Binding-site contacts:
Ligand atom C4' contacts residue ASP222 of chain 1.B at 3.8 Å.
Ligand atom C1D contacts residue GLY292 of chain 1.B at 3.5 Å.
Ligand atom O1D contacts residue VAL293 of chain 1.B at 3.6 Å.
Ligand atom O4' contacts residue ILE268 of chain 1.B at 3.6 Å.
Ligand atom O5D contacts residue VAL202 of chain 1.B at 3.2 Å.
Ligand atom O2B contacts residue GLY200 of chain 1.B at 3.4 Å.
Ligand atom C3' contacts residue ASP222 of chain 1.B at 3.5 Å.
Ligand atom N3 contacts residue ILE268 of chain 1.B at 3.5 Å.
Ligand atom O2B contacts residue VAL202 of chain 1.B at 3.0 Å (h-bond).
Ligand atom O4D contacts residue GLY292 of chain 1.B at 3.4 Å.
Ligand atom N3 contacts residue ILE223 of chain 1.B at 3.5 Å (h-bond).
Ligand atom O3' contacts residue ASP222 of chain 1.B at 2.6 Å (salt-bridge).
Ligand atom C5 contacts residue ILE268 of chain 1.B at 3.7 Å (hydrophobic).
Ligand atom O4' contacts residue GLY198 of chain 1.B at 3.6 Å.
Ligand atom O2A contacts residue GLY200 of chain 1.B at 3.7 Å.
Ligand atom O1D contacts residue GLY292 of chain 1.B at 3.7 Å.
Ligand atom O1D contacts residue VAL291 of chain 1.B at 2.9 Å (h-bond).
Ligand atom O2D contacts residue HIS45 of chain 1.B at 3.5 Å (h-bond).
Ligand atom C1D contacts residue VAL293 of chain 1.B at 3.6 Å (hydrophobic).
Ligand atom O1B contacts residue ARG368 of chain 1.B at 2.9 Å (salt-bridge).
Ligand atom N3 contacts residue ASP222 of chain 1.B at 3.4 Å.
Ligand atom O3D contacts residue ILE268 of chain 1.B at 3.6 Å (h-bond).
Ligand atom PB contacts residue VAL202 of chain 1.B at 3.7 Å.
Ligand atom C2 contacts residue ILE268 of chain 1.B at 3.6 Å (hydrophobic).
Ligand atom C8 contacts residue ILE268 of chain 1.B at 3.7 Å (hydrophobic).
Ligand atom O2D contacts residue THR46 of chain 1.B at 3.4 Å (h-bond).
Ligand atom C2' contacts residue ASP222 of chain 1.B at 3.7 Å.
Ligand atom C2 contacts residue ILE223 of chain 1.B at 3.7 Å (hydrophobic).
Ligand atom C5D contacts residue CYS267 of chain 1.B at 3.4 Å (hydrophobic).
Ligand atom C1D contacts residue VAL291 of chain 1.B at 3.7 Å (hydrophobic).
Ligand atom C5 contacts residue ILE223 of chain 1.B at 3.7 Å (hydrophobic).
Ligand atom C4 contacts residue ILE268 of chain 1.B at 3.5 Å (hydrophobic).
Ligand atom C1' contacts residue ASP222 of chain 1.B at 3.2 Å.
Ligand atom O2B contacts residue GLY201 of chain 1.B at 3.2 Å (h-bond).
Ligand atom O2' contacts residue ASP222 of chain 1.B at 2.8 Å (salt-bridge).
Ligand atom N7 contacts residue ILE223 of chain 1.B at 3.7 Å.
Ligand atom O5' contacts residue GLY200 of chain 1.B at 3.5 Å.
Ligand atom C2 contacts residue ASP222 of chain 1.B at 3.6 Å.
Ligand atom O3D contacts residue VAL293 of chain 1.B at 3.1 Å (h-bond).
Ligand atom N6 contacts residue VAL273 of chain 1.B at 3.6 Å.

A protein and the small-molecule ligand that binds it are described below.
Small molecule (SMILES): Nc1ncnc2c1ncn2[C@@H]1O[C@H](CO[P](=O)(O)O[P](=O)(O)OC[C@H]2O[C@@H](O)[C@H](O)[C@@H]2O)[C@@H](O)[C@H]1O

Sequence of chain 1.B:
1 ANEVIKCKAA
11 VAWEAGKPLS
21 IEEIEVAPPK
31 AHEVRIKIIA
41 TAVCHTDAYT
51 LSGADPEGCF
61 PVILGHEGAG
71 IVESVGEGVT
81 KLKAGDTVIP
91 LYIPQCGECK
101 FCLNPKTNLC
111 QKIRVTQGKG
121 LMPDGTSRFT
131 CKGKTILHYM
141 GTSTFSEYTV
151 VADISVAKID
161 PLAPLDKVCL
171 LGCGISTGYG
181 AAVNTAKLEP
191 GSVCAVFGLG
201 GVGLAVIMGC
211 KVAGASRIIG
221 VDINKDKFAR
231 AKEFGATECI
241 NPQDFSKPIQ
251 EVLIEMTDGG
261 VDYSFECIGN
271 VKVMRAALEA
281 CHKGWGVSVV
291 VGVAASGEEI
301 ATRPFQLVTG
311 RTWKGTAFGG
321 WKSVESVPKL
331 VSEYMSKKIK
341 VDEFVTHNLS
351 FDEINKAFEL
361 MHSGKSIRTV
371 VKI